A protein and the small-molecule ligand that binds it are described below.
Small molecule (SMILES): Cc1ccc(Sc2cccc3nc(N)nc(N)c23)cc1

Binding-site contacts:
Ligand atom C9 contacts residue ILE33 of chain 1.A at 3.5 Å (hydrophobic).
Ligand atom N14 contacts residue VAL10 of chain 1.A at 3.4 Å.
Ligand atom N6 contacts residue PHE36 of chain 1.A at 3.7 Å.
Ligand atom C8 contacts residue ILE33 of chain 1.A at 3.5 Å (hydrophobic).
Ligand atom C23 contacts residue NDP1 of chain 1.C at 3.5 Å.
Ligand atom C8 contacts residue GLU32 of chain 1.A at 3.5 Å.
Ligand atom N7 contacts residue ILE9 of chain 1.A at 3.0 Å (h-bond).
Ligand atom C3 contacts residue PHE36 of chain 1.A at 3.4 Å (hydrophobic).
Ligand atom C24 contacts residue MES1 of chain 1.E at 3.8 Å.
Ligand atom C3 contacts residue ILE9 of chain 1.A at 3.8 Å (hydrophobic).
Ligand atom N14 contacts residue ALA11 of chain 1.A at 3.7 Å.
Ligand atom C5 contacts residue PHE36 of chain 1.A at 3.8 Å (hydrophobic).
Ligand atom C25 contacts residue THR58 of chain 1.A at 3.9 Å.
Ligand atom N14 contacts residue GLU32 of chain 1.A at 2.7 Å (salt-bridge).
Ligand atom C32 contacts residue MES1 of chain 1.E at 3.8 Å.
Ligand atom C32 contacts residue SER61 of chain 1.A at 3.7 Å.
Ligand atom C5 contacts residue GLU32 of chain 1.A at 3.5 Å.
Ligand atom N4 contacts residue NDP1 of chain 1.C at 3.8 Å.
Ligand atom N7 contacts residue NDP1 of chain 1.C at 3.8 Å.
Ligand atom N7 contacts residue ILE112 of chain 1.A at 3.0 Å (h-bond).
Ligand atom N4 contacts residue VAL10 of chain 1.A at 3.5 Å.
Ligand atom C3 contacts residue NDP1 of chain 1.C at 3.8 Å.
Ligand atom N7 contacts residue PHE36 of chain 1.A at 3.5 Å.
Ligand atom C2 contacts residue PHE36 of chain 1.A at 3.6 Å (hydrophobic).
Ligand atom N14 contacts residue ILE9 of chain 1.A at 3.7 Å.
Ligand atom C26 contacts residue THR58 of chain 1.A at 3.8 Å.
Ligand atom N6 contacts residue GLU32 of chain 1.A at 2.6 Å (salt-bridge).
Ligand atom C26 contacts residue MES1 of chain 1.E at 3.5 Å.
Ligand atom C5 contacts residue VAL10 of chain 1.A at 3.8 Å (hydrophobic).
Ligand atom N4 contacts residue ILE9 of chain 1.A at 3.4 Å (h-bond).
Ligand atom S20 contacts residue PHE36 of chain 1.A at 3.7 Å.
Ligand atom C9 contacts residue MES1 of chain 1.E at 3.8 Å.
Ligand atom C1 contacts residue PHE36 of chain 1.A at 3.7 Å (hydrophobic).
Ligand atom N14 contacts residue THR133 of chain 1.A at 3.7 Å.
Ligand atom C25 contacts residue MES1 of chain 1.E at 3.4 Å.
Ligand atom N7 contacts residue TYR118 of chain 1.A at 3.3 Å (h-bond).
Ligand atom N4 contacts residue PHE36 of chain 1.A at 3.6 Å.
Ligand atom C1 contacts residue GLU32 of chain 1.A at 3.5 Å.
Ligand atom C32 contacts residue THR58 of chain 1.A at 3.8 Å.
Ligand atom S20 contacts residue ILE112 of chain 1.A at 3.4 Å (h-bond).

Sequence of chain 1.A:
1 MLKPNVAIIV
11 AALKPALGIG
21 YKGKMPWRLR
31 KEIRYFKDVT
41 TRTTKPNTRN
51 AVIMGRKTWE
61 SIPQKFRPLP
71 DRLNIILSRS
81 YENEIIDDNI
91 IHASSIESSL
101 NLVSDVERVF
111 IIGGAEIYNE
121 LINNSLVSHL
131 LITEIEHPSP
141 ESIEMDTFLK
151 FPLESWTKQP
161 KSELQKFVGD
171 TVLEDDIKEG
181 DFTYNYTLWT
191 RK